A small-molecule ligand and the protein it binds are described below.
Small molecule (SMILES): CC(=O)N[C@@H]1[C@@H](O)[C@H](O)[C@@H](CO)O[C@H]1O

Sequence of chain 3.E:
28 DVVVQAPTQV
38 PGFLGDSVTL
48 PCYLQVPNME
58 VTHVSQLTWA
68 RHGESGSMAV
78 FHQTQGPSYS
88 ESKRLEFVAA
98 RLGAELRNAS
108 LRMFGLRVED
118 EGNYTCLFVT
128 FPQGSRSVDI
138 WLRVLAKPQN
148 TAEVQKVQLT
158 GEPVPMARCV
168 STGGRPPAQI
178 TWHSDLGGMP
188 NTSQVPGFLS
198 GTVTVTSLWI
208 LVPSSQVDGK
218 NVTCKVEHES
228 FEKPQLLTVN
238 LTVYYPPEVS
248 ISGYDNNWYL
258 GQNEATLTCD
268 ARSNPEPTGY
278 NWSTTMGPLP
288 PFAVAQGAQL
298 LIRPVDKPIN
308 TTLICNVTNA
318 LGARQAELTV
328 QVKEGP

Binding-site contacts:
Ligand atom C3 contacts residue ASN313 of chain 3.E at 3.8 Å.
Ligand atom O5 contacts residue ASN313 of chain 3.E at 2.3 Å (h-bond).
Ligand atom O5 contacts residue THR315 of chain 3.E at 3.9 Å.
Ligand atom O7 contacts residue GLN322 of chain 3.E at 4.4 Å.
Ligand atom C5 contacts residue THR315 of chain 3.E at 4.0 Å.
Ligand atom C8 contacts residue GLN322 of chain 3.E at 3.2 Å.
Ligand atom C4 contacts residue ASN313 of chain 3.E at 4.2 Å.
Ligand atom O7 contacts residue ASN313 of chain 3.E at 3.6 Å.
Ligand atom N2 contacts residue GLN322 of chain 3.E at 4.5 Å.
Ligand atom C2 contacts residue ASN313 of chain 3.E at 2.4 Å.
Ligand atom N2 contacts residue ASN313 of chain 3.E at 3.0 Å (h-bond).
Ligand atom C7 contacts residue ASN313 of chain 3.E at 3.5 Å.
Ligand atom C6 contacts residue THR315 of chain 3.E at 3.8 Å.
Ligand atom C1 contacts residue ASN313 of chain 3.E at 1.4 Å.
Ligand atom C7 contacts residue GLN322 of chain 3.E at 3.9 Å.
Ligand atom C5 contacts residue ASN313 of chain 3.E at 3.6 Å.